Binding-site contacts:
Ligand atom O5 contacts residue ASN19 of chain 29.Z at 2.2 Å (h-bond).
Ligand atom C2 contacts residue ASN19 of chain 29.Z at 3.4 Å.
Ligand atom O7 contacts residue ASN19 of chain 29.Z at 4.5 Å.
Ligand atom N2 contacts residue ASN19 of chain 29.Z at 4.0 Å.
Ligand atom C6 contacts residue ASN19 of chain 29.Z at 4.1 Å.
Ligand atom C5 contacts residue ASN19 of chain 29.Z at 3.4 Å.
Ligand atom C3 contacts residue ASN19 of chain 29.Z at 4.4 Å.
Ligand atom C1 contacts residue ASN19 of chain 29.Z at 1.9 Å.
Ligand atom O6 contacts residue ASN19 of chain 29.Z at 4.5 Å.

Sequence of chain 29.Z:
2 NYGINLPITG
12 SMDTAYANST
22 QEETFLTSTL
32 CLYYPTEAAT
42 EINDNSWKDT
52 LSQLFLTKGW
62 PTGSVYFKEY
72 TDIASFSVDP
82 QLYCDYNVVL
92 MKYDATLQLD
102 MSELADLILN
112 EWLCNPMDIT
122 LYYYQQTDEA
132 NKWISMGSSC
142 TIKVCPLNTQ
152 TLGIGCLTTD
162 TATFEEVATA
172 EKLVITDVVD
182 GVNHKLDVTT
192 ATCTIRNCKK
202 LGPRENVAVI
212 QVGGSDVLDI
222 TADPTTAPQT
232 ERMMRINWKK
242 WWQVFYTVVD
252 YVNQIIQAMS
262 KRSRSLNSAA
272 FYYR

A small-molecule ligand and the protein it binds are described below.
Small molecule (SMILES): CC(=O)N[C@H]1[C@H](O[C@H]2[C@H](O)[C@@H](NC(C)=O)CO[C@@H]2CO)O[C@H](CO)[C@@H](O)[C@@H]1O